Sequence of chain 1.B:
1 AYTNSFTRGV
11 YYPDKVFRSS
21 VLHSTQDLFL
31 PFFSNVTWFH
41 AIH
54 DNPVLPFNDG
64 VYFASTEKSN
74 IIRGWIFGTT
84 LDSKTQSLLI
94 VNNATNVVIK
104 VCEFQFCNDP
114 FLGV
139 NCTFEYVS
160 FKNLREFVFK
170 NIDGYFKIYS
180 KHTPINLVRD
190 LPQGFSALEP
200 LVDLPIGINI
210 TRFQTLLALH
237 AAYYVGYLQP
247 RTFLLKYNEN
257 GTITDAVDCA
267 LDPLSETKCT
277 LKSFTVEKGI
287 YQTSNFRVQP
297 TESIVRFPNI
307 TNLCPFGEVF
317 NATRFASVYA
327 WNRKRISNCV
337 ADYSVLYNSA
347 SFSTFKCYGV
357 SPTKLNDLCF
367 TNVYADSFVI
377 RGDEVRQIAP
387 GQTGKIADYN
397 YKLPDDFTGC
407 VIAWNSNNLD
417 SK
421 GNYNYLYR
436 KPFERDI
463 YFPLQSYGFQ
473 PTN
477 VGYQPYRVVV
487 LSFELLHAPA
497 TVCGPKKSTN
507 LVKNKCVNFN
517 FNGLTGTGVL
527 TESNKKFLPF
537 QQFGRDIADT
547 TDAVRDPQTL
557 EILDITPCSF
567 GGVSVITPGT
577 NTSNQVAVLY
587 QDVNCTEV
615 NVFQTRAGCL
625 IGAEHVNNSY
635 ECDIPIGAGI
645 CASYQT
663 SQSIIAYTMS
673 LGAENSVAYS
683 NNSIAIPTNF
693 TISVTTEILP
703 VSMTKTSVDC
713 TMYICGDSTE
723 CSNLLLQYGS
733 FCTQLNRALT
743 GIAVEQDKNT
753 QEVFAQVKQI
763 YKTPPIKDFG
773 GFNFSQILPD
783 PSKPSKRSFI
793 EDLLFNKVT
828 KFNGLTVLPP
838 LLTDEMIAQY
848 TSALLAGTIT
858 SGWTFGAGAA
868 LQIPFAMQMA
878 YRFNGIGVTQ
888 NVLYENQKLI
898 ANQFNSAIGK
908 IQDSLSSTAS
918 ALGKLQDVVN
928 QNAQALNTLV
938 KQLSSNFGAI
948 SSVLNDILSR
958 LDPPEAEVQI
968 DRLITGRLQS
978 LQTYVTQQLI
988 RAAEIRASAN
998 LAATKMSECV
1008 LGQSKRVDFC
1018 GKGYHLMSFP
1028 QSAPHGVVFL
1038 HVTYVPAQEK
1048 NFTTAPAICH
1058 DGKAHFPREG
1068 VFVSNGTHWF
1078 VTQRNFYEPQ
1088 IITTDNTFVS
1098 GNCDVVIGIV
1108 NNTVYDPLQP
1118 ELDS

A protein and the small-molecule ligand that binds it are described below.
Small molecule (SMILES): CC(=O)N[C@@H]1[C@@H](O)[C@H](O)[C@@H](CO)O[C@H]1O

Binding-site contacts:
Ligand atom C3 contacts residue ASN305 of chain 1.B at 3.9 Å.
Ligand atom C8 contacts residue PRO304 of chain 1.B at 4.0 Å (hydrophobic).
Ligand atom N2 contacts residue ASN305 of chain 1.B at 3.0 Å (h-bond).
Ligand atom C5 contacts residue ASN305 of chain 1.B at 3.8 Å.
Ligand atom C7 contacts residue ASN305 of chain 1.B at 3.7 Å.
Ligand atom O7 contacts residue ASN305 of chain 1.B at 3.9 Å.
Ligand atom C1 contacts residue ASN305 of chain 1.B at 1.5 Å.
Ligand atom C2 contacts residue GLN554 of chain 1.B at 3.7 Å.
Ligand atom C8 contacts residue PRO553 of chain 1.B at 3.0 Å (hydrophobic).
Ligand atom C8 contacts residue ASN305 of chain 1.B at 4.4 Å.
Ligand atom C2 contacts residue ASN305 of chain 1.B at 2.6 Å.
Ligand atom N2 contacts residue GLN554 of chain 1.B at 3.1 Å (h-bond).
Ligand atom C3 contacts residue GLN554 of chain 1.B at 3.8 Å.
Ligand atom O5 contacts residue ASN305 of chain 1.B at 2.4 Å (h-bond).
Ligand atom C7 contacts residue PRO553 of chain 1.B at 4.2 Å (hydrophobic).
Ligand atom C1 contacts residue GLN554 of chain 1.B at 3.7 Å.
Ligand atom C8 contacts residue GLN554 of chain 1.B at 4.2 Å.
Ligand atom C4 contacts residue ASN305 of chain 1.B at 4.3 Å.
Ligand atom N2 contacts residue PRO553 of chain 1.B at 4.4 Å.
Ligand atom C7 contacts residue GLN554 of chain 1.B at 4.1 Å.